Binding-site contacts:
Ligand atom C6 contacts residue ALA69 of chain 3.E at 4.1 Å (hydrophobic).
Ligand atom C4 contacts residue ASN78 of chain 3.E at 4.2 Å.
Ligand atom C7 contacts residue TYR23 of chain 3.E at 4.0 Å (hydrophobic).
Ligand atom O7 contacts residue ASN78 of chain 3.E at 4.0 Å.
Ligand atom C6 contacts residue ASN78 of chain 3.E at 4.5 Å.
Ligand atom C1 contacts residue ASN78 of chain 3.E at 1.4 Å.
Ligand atom C5 contacts residue ALA69 of chain 3.E at 4.4 Å (hydrophobic).
Ligand atom O7 contacts residue TYR23 of chain 3.E at 4.2 Å.
Ligand atom O6 contacts residue ALA69 of chain 3.E at 4.0 Å.
Ligand atom O5 contacts residue SER80 of chain 3.E at 4.1 Å.
Ligand atom O5 contacts residue ALA69 of chain 3.E at 3.5 Å.
Ligand atom C5 contacts residue VAL68 of chain 3.E at 4.4 Å (hydrophobic).
Ligand atom C8 contacts residue TYR23 of chain 3.E at 3.3 Å (hydrophobic).
Ligand atom O6 contacts residue VAL68 of chain 3.E at 3.8 Å.
Ligand atom C3 contacts residue ASN78 of chain 3.E at 4.0 Å.
Ligand atom N2 contacts residue ASN78 of chain 3.E at 3.2 Å (h-bond).
Ligand atom C6 contacts residue VAL68 of chain 3.E at 3.1 Å (hydrophobic).
Ligand atom C2 contacts residue ASN78 of chain 3.E at 2.7 Å.
Ligand atom C1 contacts residue SER80 of chain 3.E at 3.8 Å.
Ligand atom C5 contacts residue SER80 of chain 3.E at 4.0 Å.
Ligand atom C5 contacts residue ASN78 of chain 3.E at 3.5 Å.
Ligand atom C7 contacts residue ASN78 of chain 3.E at 3.9 Å.
Ligand atom C1 contacts residue ALA69 of chain 3.E at 4.3 Å (hydrophobic).
Ligand atom O5 contacts residue ASN78 of chain 3.E at 2.2 Å (h-bond).

This small molecule binds to this protein.
Small molecule (SMILES): CC(=O)N[C@H]1[C@H](O[C@H]2[C@H](O)[C@@H](NC(C)=O)CO[C@@H]2CO)O[C@H](CO)[C@@H](O[C@@H]2O[C@H](CO)[C@@H](O)[C@H](O)[C@@H]2O)[C@@H]1O

Sequence of chain 3.E:
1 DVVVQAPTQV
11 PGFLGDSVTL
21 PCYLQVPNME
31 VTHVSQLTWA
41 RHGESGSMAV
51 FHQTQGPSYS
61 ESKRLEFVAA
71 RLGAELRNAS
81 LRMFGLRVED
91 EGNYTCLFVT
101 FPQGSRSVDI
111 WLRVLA